Sequence of chain 1.D:
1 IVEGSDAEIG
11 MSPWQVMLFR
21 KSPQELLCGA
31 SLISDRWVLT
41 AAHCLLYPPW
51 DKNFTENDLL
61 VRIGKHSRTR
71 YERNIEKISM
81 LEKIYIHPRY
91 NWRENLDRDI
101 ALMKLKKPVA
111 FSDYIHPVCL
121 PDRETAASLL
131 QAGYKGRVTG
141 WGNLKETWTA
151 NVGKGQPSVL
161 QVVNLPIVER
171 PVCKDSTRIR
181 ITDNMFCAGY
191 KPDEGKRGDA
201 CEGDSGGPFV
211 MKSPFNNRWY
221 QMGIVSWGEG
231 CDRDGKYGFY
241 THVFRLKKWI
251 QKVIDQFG

The small molecule below binds the protein below.
Small molecule (SMILES): NC(=[NH2+])NCCC[C@H](NC(=O)[C@@H]1CCCN1C(=O)[C@H](N)Cc1ccccc1)[C@H](O)CCl

Binding-site contacts:
Ligand atom C2 contacts residue HIS43 of chain 1.D at 2.7 Å.
Ligand atom C2 contacts residue SER205 of chain 1.D at 1.4 Å.
Ligand atom CG2 contacts residue GLU202 of chain 1.D at 2.9 Å.
Ligand atom CZ contacts residue LEU96 of chain 1.D at 3.2 Å (hydrophobic).
Ligand atom CB1 contacts residue HIS43 of chain 1.D at 3.3 Å.
Ligand atom CG2 contacts residue CYS201 of chain 1.D at 3.1 Å (hydrophobic).
Ligand atom CA1 contacts residue SER226 of chain 1.D at 3.3 Å.
Ligand atom N2 contacts residue HIS43 of chain 1.D at 2.9 Å (h-bond).
Ligand atom C3 contacts residue HIS43 of chain 1.D at 1.5 Å.
Ligand atom CA2 contacts residue SER205 of chain 1.D at 2.3 Å.
Ligand atom NH1 contacts residue GLY228 of chain 1.D at 3.1 Å.
Ligand atom CE1 contacts residue TYR47 of chain 1.D at 3.4 Å (hydrophobic).
Ligand atom CB1 contacts residue LEU96 of chain 1.D at 3.0 Å (hydrophobic).
Ligand atom O contacts residue TRP227 of chain 1.D at 2.7 Å.
Ligand atom NH2 contacts residue ALA200 of chain 1.D at 2.8 Å (h-bond).
Ligand atom NH2 contacts residue CYS201 of chain 1.D at 3.1 Å.
Ligand atom NH1 contacts residue ALA200 of chain 1.D at 3.4 Å (h-bond).
Ligand atom O2 contacts residue SER205 of chain 1.D at 2.1 Å (h-bond).
Ligand atom CZ contacts residue ASN95 of chain 1.D at 3.4 Å.
Ligand atom CA1 contacts residue LEU96 of chain 1.D at 3.4 Å (hydrophobic).
Ligand atom CZ1 contacts residue GLY230 of chain 1.D at 2.9 Å.
Ligand atom N2 contacts residue SER226 of chain 1.D at 2.9 Å (h-bond).
Ligand atom O2 contacts residue GLY203 of chain 1.D at 2.8 Å.
Ligand atom CD3 contacts residue CYS201 of chain 1.D at 3.3 Å (hydrophobic).
Ligand atom C contacts residue TRP227 of chain 1.D at 3.2 Å (hydrophobic).
Ligand atom NE contacts residue GLU202 of chain 1.D at 3.3 Å (salt-bridge).
Ligand atom O2 contacts residue PO41 of chain 1.N at 3.4 Å (h-bond).
Ligand atom CB2 contacts residue SER205 of chain 1.D at 2.6 Å.
Ligand atom C3 contacts residue SER205 of chain 1.D at 2.5 Å.
Ligand atom N contacts residue GLY228 of chain 1.D at 3.2 Å (h-bond).
Ligand atom CZ1 contacts residue ALA200 of chain 1.D at 3.2 Å (hydrophobic).
Ligand atom N2 contacts residue SER205 of chain 1.D at 3.0 Å (h-bond).
Ligand atom CZ1 contacts residue CYS201 of chain 1.D at 3.3 Å (hydrophobic).
Ligand atom CE2 contacts residue LEU96 of chain 1.D at 3.1 Å (hydrophobic).
Ligand atom NH2 contacts residue GLY230 of chain 1.D at 2.3 Å (h-bond).
Ligand atom CA2 contacts residue HIS43 of chain 1.D at 3.3 Å.
Ligand atom O contacts residue GLY228 of chain 1.D at 3.0 Å (h-bond).
Ligand atom NH2 contacts residue CYS231 of chain 1.D at 3.0 Å (h-bond).
Ligand atom NE contacts residue GLY230 of chain 1.D at 3.5 Å (h-bond).
Ligand atom NE contacts residue CYS201 of chain 1.D at 3.1 Å.